This small molecule binds to this protein.
Small molecule (SMILES): CC(=O)N[C@H]1[C@H](O[C@@H]2[C@H](O[C@]3(C(=O)O)C[C@H](O)[C@@H](NC(C)=O)[C@H]([C@H](O)[C@H](O)CO)O3)[C@@H](O)[C@H](O[C@H]3[C@H](O)[C@@H](O)[C@H](O)O[C@@H]3CO)O[C@@H]2CO)O[C@H](CO)[C@H](O)[C@@H]1O[C@@H]1O[C@H](CO)[C@H](O)[C@H](O)[C@H]1O[C@@H]1O[C@@H](C)[C@@H](O)[C@@H](O)[C@@H]1O

Binding-site contacts:
Ligand atom C4 contacts residue GLN56 of chain 1.J at 3.3 Å.
Ligand atom O1B contacts residue HIS13 of chain 1.J at 2.8 Å (h-bond).
Ligand atom C11 contacts residue GLU11 of chain 1.J at 3.8 Å.
Ligand atom O6 contacts residue ILE58 of chain 1.J at 3.4 Å.
Ligand atom C4 contacts residue TRP88 of chain 1.J at 3.8 Å (hydrophobic).
Ligand atom C6 contacts residue GLN56 of chain 1.J at 3.8 Å.
Ligand atom O4 contacts residue GLU11 of chain 1.J at 3.7 Å.
Ligand atom O4 contacts residue LYS91 of chain 1.J at 3.0 Å (salt-bridge).
Ligand atom N5 contacts residue GLU11 of chain 1.J at 3.3 Å (salt-bridge).
Ligand atom C4 contacts residue LYS91 of chain 1.J at 3.8 Å.
Ligand atom O1B contacts residue TYR12 of chain 1.J at 3.6 Å.
Ligand atom O4 contacts residue GLN56 of chain 1.J at 3.7 Å.
Ligand atom C2 contacts residue ASN90 of chain 1.J at 3.8 Å.
Ligand atom C11 contacts residue ARG35 of chain 1.F at 3.9 Å.
Ligand atom C1 contacts residue ASN90 of chain 1.J at 2.9 Å.
Ligand atom C6 contacts residue TRP88 of chain 1.J at 3.6 Å (hydrophobic).
Ligand atom C2 contacts residue ASN90 of chain 1.J at 3.0 Å.
Ligand atom O2 contacts residue ASN90 of chain 1.J at 2.5 Å (h-bond).
Ligand atom O4 contacts residue GLU51 of chain 1.J at 3.0 Å (salt-bridge).
Ligand atom C4 contacts residue GLU11 of chain 1.J at 3.5 Å.
Ligand atom O2 contacts residue ASN90 of chain 1.J at 3.0 Å (h-bond).
Ligand atom O5 contacts residue GLN56 of chain 1.J at 3.9 Å.
Ligand atom C3 contacts residue TRP88 of chain 1.J at 3.8 Å (hydrophobic).
Ligand atom O6 contacts residue TRP88 of chain 1.J at 3.3 Å.
Ligand atom O6 contacts residue GLN61 of chain 1.J at 3.1 Å (h-bond).
Ligand atom O3 contacts residue LYS91 of chain 1.J at 2.8 Å (salt-bridge).
Ligand atom O9 contacts residue ILE58 of chain 1.J at 3.7 Å.
Ligand atom N5 contacts residue TYR12 of chain 1.J at 3.7 Å.
Ligand atom O3 contacts residue ASN90 of chain 1.J at 2.6 Å (h-bond).
Ligand atom C4 contacts residue GLU51 of chain 1.J at 3.5 Å.
Ligand atom O6 contacts residue GLN56 of chain 1.J at 2.7 Å (h-bond).
Ligand atom C7 contacts residue GLY33 of chain 1.F at 3.9 Å.
Ligand atom C8 contacts residue ASN14 of chain 1.J at 3.6 Å.
Ligand atom C3 contacts residue ASN90 of chain 1.J at 3.6 Å.
Ligand atom C5 contacts residue TRP88 of chain 1.J at 3.6 Å (hydrophobic).
Ligand atom O2 contacts residue ASN14 of chain 1.J at 2.7 Å (h-bond).
Ligand atom C9 contacts residue GLY33 of chain 1.F at 3.6 Å.
Ligand atom C6 contacts residue TYR12 of chain 1.J at 3.8 Å (hydrophobic).
Ligand atom O4 contacts residue GLN56 of chain 1.J at 3.1 Å.
Ligand atom C3 contacts residue LYS91 of chain 1.J at 3.7 Å.

Sequence of chain 1.F:
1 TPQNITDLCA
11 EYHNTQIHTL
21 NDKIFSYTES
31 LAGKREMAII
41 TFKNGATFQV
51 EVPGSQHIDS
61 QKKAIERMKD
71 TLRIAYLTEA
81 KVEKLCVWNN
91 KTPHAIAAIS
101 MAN

Sequence of chain 1.J:
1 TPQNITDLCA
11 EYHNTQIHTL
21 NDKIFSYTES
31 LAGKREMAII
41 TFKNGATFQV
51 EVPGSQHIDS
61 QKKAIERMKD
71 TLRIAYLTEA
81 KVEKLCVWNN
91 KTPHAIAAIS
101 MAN